Binding-site contacts:
Ligand atom C13 contacts residue SER160 of chain 1.B at 3.6 Å.
Ligand atom O2 contacts residue LYS195 of chain 1.A at 3.6 Å.
Ligand atom C21 contacts residue ALA219 of chain 1.A at 3.6 Å (hydrophobic).
Ligand atom C4 contacts residue LEU355 of chain 1.A at 3.6 Å (hydrophobic).
Ligand atom N3 contacts residue ASP215 of chain 1.A at 2.6 Å (salt-bridge).
Ligand atom C3 contacts residue LEU218 of chain 1.A at 3.3 Å (hydrophobic).
Ligand atom C9 contacts residue LEU213 of chain 1.A at 3.3 Å (hydrophobic).
Ligand atom N1 contacts residue LEU213 of chain 1.A at 3.5 Å.
Ligand atom N2 contacts residue LEU218 of chain 1.A at 3.3 Å.
Ligand atom C15 contacts residue LYS195 of chain 1.A at 3.4 Å.
Ligand atom O4 contacts residue GLN382 of chain 1.A at 3.1 Å.
Ligand atom C19 contacts residue VAL220 of chain 1.A at 3.7 Å (hydrophobic).
Ligand atom C5 contacts residue LEU218 of chain 1.A at 3.5 Å (hydrophobic).
Ligand atom C20 contacts residue SER381 of chain 1.A at 3.0 Å.
Ligand atom F1 contacts residue LEU295 of chain 1.A at 3.1 Å.
Ligand atom N1 contacts residue LEU355 of chain 1.A at 3.7 Å.
Ligand atom O3 contacts residue ALA383 of chain 1.A at 3.2 Å (h-bond).
Ligand atom C14 contacts residue LYS195 of chain 1.A at 3.6 Å.
Ligand atom C4 contacts residue LEU213 of chain 1.A at 3.5 Å (hydrophobic).
Ligand atom C2 contacts residue LEU295 of chain 1.A at 3.3 Å (hydrophobic).
Ligand atom C22 contacts residue LEU218 of chain 1.A at 3.7 Å (hydrophobic).
Ligand atom C23 contacts residue LEU218 of chain 1.A at 3.6 Å (hydrophobic).
Ligand atom C6 contacts residue ASP215 of chain 1.A at 3.4 Å.
Ligand atom C7 contacts residue LEU213 of chain 1.A at 3.4 Å (hydrophobic).
Ligand atom C19 contacts residue SER381 of chain 1.A at 3.3 Å.
Ligand atom O1 contacts residue LEU218 of chain 1.A at 3.2 Å.
Ligand atom C16 contacts residue GLN382 of chain 1.A at 3.6 Å.
Ligand atom C20 contacts residue VAL220 of chain 1.A at 3.3 Å (hydrophobic).
Ligand atom CL1 contacts residue MET55 of chain 1.A at 3.5 Å.
Ligand atom N2 contacts residue ASP215 of chain 1.A at 3.2 Å (salt-bridge).
Ligand atom C13 contacts residue LYS195 of chain 1.A at 3.6 Å.
Ligand atom C22 contacts residue GLN382 of chain 1.A at 3.7 Å.
Ligand atom CL1 contacts residue VAL220 of chain 1.A at 3.2 Å.
Ligand atom O4 contacts residue ALA383 of chain 1.A at 3.0 Å (h-bond).
Ligand atom C23 contacts residue GLN382 of chain 1.A at 3.7 Å.
Ligand atom CL1 contacts residue SER381 of chain 1.A at 3.0 Å.
Ligand atom N6 contacts residue LEU213 of chain 1.A at 3.6 Å.
Ligand atom C24 contacts residue LEU355 of chain 1.A at 3.3 Å (hydrophobic).
Ligand atom O1 contacts residue ASP215 of chain 1.A at 3.6 Å.
Ligand atom C1 contacts residue LEU295 of chain 1.A at 3.2 Å (hydrophobic).

The small molecule below binds the protein below.
Small molecule (SMILES): CC1=C(C(=O)Nc2cc(C(=O)O)ccn2)[C@H](c2ccccc2Cl)N=C(Nc2nc3ccc(F)cc3o2)N1

Sequence of chain 1.B:
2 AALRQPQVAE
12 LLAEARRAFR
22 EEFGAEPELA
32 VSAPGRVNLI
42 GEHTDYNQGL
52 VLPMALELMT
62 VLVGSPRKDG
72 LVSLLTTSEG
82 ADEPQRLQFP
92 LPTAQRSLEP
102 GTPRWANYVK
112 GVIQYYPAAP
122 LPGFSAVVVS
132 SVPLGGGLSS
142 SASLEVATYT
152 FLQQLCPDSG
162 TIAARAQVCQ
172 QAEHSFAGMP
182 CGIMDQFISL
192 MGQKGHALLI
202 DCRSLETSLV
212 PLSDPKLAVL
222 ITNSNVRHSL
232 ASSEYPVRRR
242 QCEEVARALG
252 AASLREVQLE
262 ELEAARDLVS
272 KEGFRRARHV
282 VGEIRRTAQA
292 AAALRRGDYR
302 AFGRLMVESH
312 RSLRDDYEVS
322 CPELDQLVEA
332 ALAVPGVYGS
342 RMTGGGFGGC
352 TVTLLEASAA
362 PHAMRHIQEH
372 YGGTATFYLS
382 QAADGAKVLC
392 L

Sequence of chain 1.A:
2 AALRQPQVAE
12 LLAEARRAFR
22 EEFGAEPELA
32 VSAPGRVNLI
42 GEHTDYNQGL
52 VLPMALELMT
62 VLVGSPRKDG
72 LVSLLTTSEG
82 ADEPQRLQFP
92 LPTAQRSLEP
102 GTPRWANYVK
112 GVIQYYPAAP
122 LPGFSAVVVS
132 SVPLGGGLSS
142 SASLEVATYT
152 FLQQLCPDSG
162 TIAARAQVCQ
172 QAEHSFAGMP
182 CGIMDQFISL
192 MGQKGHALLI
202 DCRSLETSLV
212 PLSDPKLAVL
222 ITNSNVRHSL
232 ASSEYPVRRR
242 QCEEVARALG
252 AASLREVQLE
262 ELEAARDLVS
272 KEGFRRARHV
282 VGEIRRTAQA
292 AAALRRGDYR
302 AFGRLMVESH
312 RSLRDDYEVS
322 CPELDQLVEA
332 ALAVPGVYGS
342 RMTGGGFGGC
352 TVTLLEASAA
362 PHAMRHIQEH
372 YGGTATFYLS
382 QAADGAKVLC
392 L